Sequence of chain 1.B:
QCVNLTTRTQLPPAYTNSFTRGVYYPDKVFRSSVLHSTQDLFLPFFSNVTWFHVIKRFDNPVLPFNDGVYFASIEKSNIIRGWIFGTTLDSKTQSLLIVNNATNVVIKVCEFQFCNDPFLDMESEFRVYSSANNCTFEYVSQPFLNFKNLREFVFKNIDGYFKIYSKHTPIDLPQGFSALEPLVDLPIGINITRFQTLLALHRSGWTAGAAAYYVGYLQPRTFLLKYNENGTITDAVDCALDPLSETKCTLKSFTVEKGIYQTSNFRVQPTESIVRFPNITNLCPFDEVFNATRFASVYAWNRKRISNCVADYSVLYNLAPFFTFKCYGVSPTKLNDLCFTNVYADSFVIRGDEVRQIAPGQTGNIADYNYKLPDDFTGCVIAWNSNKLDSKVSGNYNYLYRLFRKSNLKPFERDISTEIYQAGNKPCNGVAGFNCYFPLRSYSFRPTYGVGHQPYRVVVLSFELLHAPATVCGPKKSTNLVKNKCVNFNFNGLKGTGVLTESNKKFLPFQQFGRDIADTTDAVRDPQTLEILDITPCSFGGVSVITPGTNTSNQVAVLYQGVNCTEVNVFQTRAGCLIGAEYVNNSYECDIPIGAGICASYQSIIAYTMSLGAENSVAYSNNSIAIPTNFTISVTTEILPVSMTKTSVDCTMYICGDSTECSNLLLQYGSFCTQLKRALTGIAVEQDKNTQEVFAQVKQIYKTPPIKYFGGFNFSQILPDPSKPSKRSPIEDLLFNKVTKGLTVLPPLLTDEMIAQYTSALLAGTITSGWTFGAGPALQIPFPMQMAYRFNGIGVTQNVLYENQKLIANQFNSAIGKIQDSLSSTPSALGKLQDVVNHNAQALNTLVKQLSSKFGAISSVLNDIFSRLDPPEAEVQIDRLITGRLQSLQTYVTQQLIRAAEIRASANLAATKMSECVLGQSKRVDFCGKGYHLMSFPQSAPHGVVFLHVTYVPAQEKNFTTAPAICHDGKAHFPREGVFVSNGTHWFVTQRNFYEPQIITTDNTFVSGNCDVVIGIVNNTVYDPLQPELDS

Binding-site contacts:
Ligand atom C6 contacts residue TYR15 of chain 1.B at 3.9 Å (hydrophobic).
Ligand atom O5 contacts residue TYR15 of chain 1.B at 3.8 Å.
Ligand atom O6 contacts residue TYR15 of chain 1.B at 3.4 Å.
Ligand atom O7 contacts residue ASN48 of chain 1.B at 3.3 Å (h-bond).
Ligand atom C8 contacts residue SER47 of chain 1.B at 4.2 Å.
Ligand atom C1 contacts residue TYR15 of chain 1.B at 3.8 Å (hydrophobic).
Ligand atom C5 contacts residue TYR15 of chain 1.B at 3.8 Å (hydrophobic).
Ligand atom C8 contacts residue ASN48 of chain 1.B at 4.2 Å.
Ligand atom N2 contacts residue ASN48 of chain 1.B at 2.9 Å (h-bond).
Ligand atom O5 contacts residue ASN48 of chain 1.B at 2.4 Å (h-bond).
Ligand atom C4 contacts residue ASN48 of chain 1.B at 4.2 Å.
Ligand atom C7 contacts residue ASN48 of chain 1.B at 3.3 Å.
Ligand atom C1 contacts residue ASN48 of chain 1.B at 1.4 Å.
Ligand atom C2 contacts residue ASN48 of chain 1.B at 2.5 Å.
Ligand atom C3 contacts residue ASN48 of chain 1.B at 3.8 Å.
Ligand atom C5 contacts residue ASN48 of chain 1.B at 3.7 Å.

This protein binds this small molecule.
Small molecule (SMILES): CC(=O)N[C@@H]1[C@@H](O)[C@H](O)[C@@H](CO)O[C@H]1O